The small molecule below binds the protein below.
Small molecule (SMILES): OC[C@H]1O[C@H](OC[C@H]2O[C@H](OC[C@H]3OC[C@@H](O)[C@@H]3O)[C@@H](O)[C@@H]2O)[C@@H](O)[C@@H]1O

Binding-site contacts:
Ligand atom C2 contacts residue LEU292 of chain 1.D at 3.2 Å (hydrophobic).
Ligand atom O2 contacts residue GLY50 of chain 1.D at 3.4 Å.
Ligand atom C1 contacts residue TYR316 of chain 1.D at 3.2 Å (hydrophobic).
Ligand atom O2 contacts residue TYR316 of chain 1.D at 3.6 Å.
Ligand atom O2 contacts residue TRP144 of chain 1.D at 3.6 Å.
Ligand atom C1 contacts residue ASN51 of chain 1.D at 3.6 Å.
Ligand atom C4 contacts residue TRP138 of chain 1.D at 3.6 Å (hydrophobic).
Ligand atom O3 contacts residue PRO141 of chain 1.D at 3.5 Å.
Ligand atom O3 contacts residue ARG198 of chain 1.D at 2.9 Å (salt-bridge).
Ligand atom C2 contacts residue LEU260 of chain 1.D at 3.6 Å (hydrophobic).
Ligand atom O2 contacts residue PRO141 of chain 1.D at 3.6 Å.
Ligand atom C1 contacts residue ARG198 of chain 1.D at 3.1 Å.
Ligand atom C4 contacts residue OYO1 of chain 1.UA at 3.3 Å.
Ligand atom O2 contacts residue ASN51 of chain 1.D at 2.9 Å (h-bond).
Ligand atom C4 contacts residue ASP33 of chain 1.D at 3.7 Å.
Ligand atom O2 contacts residue ILE117 of chain 1.D at 3.5 Å.
Ligand atom C3 contacts residue ARG198 of chain 1.D at 3.6 Å.
Ligand atom O2 contacts residue ASP33 of chain 1.D at 2.6 Å (salt-bridge).
Ligand atom C1 contacts residue ASP33 of chain 1.D at 3.1 Å.
Ligand atom C4 contacts residue ARG198 of chain 1.D at 3.6 Å.
Ligand atom C1 contacts residue OYO1 of chain 1.UA at 1.4 Å.
Ligand atom O4 contacts residue ASP33 of chain 1.D at 3.2 Å (salt-bridge).
Ligand atom O3 contacts residue TRP138 of chain 1.D at 3.4 Å.
Ligand atom O3 contacts residue ILE117 of chain 1.D at 3.7 Å.
Ligand atom C5 contacts residue ARG198 of chain 1.D at 3.5 Å.
Ligand atom O5 contacts residue ARG198 of chain 1.D at 2.9 Å (salt-bridge).
Ligand atom O4 contacts residue ALA291 of chain 1.D at 3.6 Å.
Ligand atom O2 contacts residue OYO1 of chain 1.UA at 3.5 Å (h-bond).
Ligand atom O5 contacts residue OYO1 of chain 1.UA at 3.4 Å.
Ligand atom C3 contacts residue OYO1 of chain 1.UA at 3.7 Å.
Ligand atom C2 contacts residue OYO1 of chain 1.UA at 2.6 Å.
Ligand atom O4 contacts residue OYO1 of chain 1.UA at 2.3 Å (h-bond).
Ligand atom O2 contacts residue LEU292 of chain 1.D at 2.5 Å (h-bond).
Ligand atom O4 contacts residue ARG198 of chain 1.D at 2.8 Å (salt-bridge).
Ligand atom C3 contacts residue ASP33 of chain 1.D at 3.2 Å.
Ligand atom O2 contacts residue ALA291 of chain 1.D at 3.4 Å.
Ligand atom C2 contacts residue ASP33 of chain 1.D at 3.3 Å.
Ligand atom O2 contacts residue GLY142 of chain 1.D at 2.8 Å (h-bond).
Ligand atom C1 contacts residue ALA291 of chain 1.D at 3.6 Å (hydrophobic).
Ligand atom C2 contacts residue ASN51 of chain 1.D at 3.5 Å.

Sequence of chain 1.D:
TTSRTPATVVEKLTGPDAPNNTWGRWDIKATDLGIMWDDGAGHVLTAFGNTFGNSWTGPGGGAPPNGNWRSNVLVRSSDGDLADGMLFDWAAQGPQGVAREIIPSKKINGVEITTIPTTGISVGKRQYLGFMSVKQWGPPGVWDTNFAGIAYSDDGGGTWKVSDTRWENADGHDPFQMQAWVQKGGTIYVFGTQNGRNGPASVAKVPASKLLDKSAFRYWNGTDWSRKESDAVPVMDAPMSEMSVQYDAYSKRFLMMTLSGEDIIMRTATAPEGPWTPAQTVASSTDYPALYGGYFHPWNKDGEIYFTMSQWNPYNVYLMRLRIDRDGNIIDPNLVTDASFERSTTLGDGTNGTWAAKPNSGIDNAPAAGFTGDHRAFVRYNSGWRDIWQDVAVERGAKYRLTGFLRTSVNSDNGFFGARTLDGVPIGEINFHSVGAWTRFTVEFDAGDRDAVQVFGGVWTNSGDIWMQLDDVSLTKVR